Binding-site contacts:
Ligand atom C8 contacts residue TYR71 of chain 1.A at 3.5 Å (hydrophobic).
Ligand atom C4 contacts residue TRP67 of chain 1.A at 4.1 Å (hydrophobic).
Ligand atom O23 contacts residue ASP80 of chain 1.A at 2.6 Å (salt-bridge).
Ligand atom C21 contacts residue TYR63 of chain 1.A at 3.9 Å (hydrophobic).
Ligand atom C1 contacts residue ASP80 of chain 1.A at 4.2 Å.
Ligand atom O19 contacts residue SER43 of chain 1.A at 3.3 Å (h-bond).
Ligand atom O25 contacts residue GOL1 of chain 1.E at 3.0 Å (h-bond).
Ligand atom C21 contacts residue TRP95 of chain 1.A at 3.5 Å (hydrophobic).
Ligand atom C2 contacts residue SER43 of chain 1.A at 3.6 Å.
Ligand atom C22 contacts residue TRP95 of chain 1.A at 3.5 Å (hydrophobic).
Ligand atom C22 contacts residue VAL82 of chain 1.A at 3.5 Å (hydrophobic).
Ligand atom C4 contacts residue TYR63 of chain 1.A at 3.2 Å (hydrophobic).
Ligand atom O23 contacts residue LEU106 of chain 1.A at 4.2 Å.
Ligand atom C5 contacts residue TYR71 of chain 1.A at 3.9 Å (hydrophobic).
Ligand atom C7 contacts residue GOL1 of chain 1.F at 4.1 Å.
Ligand atom C8 contacts residue GOL1 of chain 1.F at 3.1 Å.
Ligand atom O20 contacts residue ASP80 of chain 1.A at 3.4 Å (salt-bridge).
Ligand atom C4 contacts residue SER43 of chain 1.A at 4.2 Å.
Ligand atom C3 contacts residue TYR63 of chain 1.A at 3.8 Å (hydrophobic).
Ligand atom O23 contacts residue TYR71 of chain 1.A at 4.1 Å.
Ligand atom C2 contacts residue TYR63 of chain 1.A at 4.2 Å (hydrophobic).
Ligand atom C1 contacts residue SER43 of chain 1.A at 3.9 Å.
Ligand atom C6 contacts residue PHE59 of chain 1.A at 3.4 Å (hydrophobic).
Ligand atom C21 contacts residue VAL82 of chain 1.A at 3.9 Å (hydrophobic).
Ligand atom O25 contacts residue LEU106 of chain 1.A at 3.8 Å.
Ligand atom C24 contacts residue GOL1 of chain 1.E at 3.4 Å.
Ligand atom C8 contacts residue CYS45 of chain 1.A at 3.6 Å (hydrophobic).
Ligand atom O25 contacts residue ALA110 of chain 1.A at 4.0 Å.
Ligand atom O20 contacts residue VAL82 of chain 1.A at 3.8 Å.
Ligand atom O25 contacts residue PHE100 of chain 1.A at 3.8 Å.
Ligand atom O23 contacts residue VAL82 of chain 1.A at 3.5 Å.
Ligand atom C7 contacts residue PHE59 of chain 1.A at 3.6 Å (hydrophobic).
Ligand atom C22 contacts residue ASP80 of chain 1.A at 3.8 Å.
Ligand atom C24 contacts residue TRP95 of chain 1.A at 3.4 Å (hydrophobic).
Ligand atom C7 contacts residue CYS45 of chain 1.A at 3.4 Å (hydrophobic).
Ligand atom O19 contacts residue TYR63 of chain 1.A at 3.8 Å.
Ligand atom O19 contacts residue SER134 of chain 1.A at 3.3 Å (h-bond).
Ligand atom C3 contacts residue TYR71 of chain 1.A at 4.0 Å (hydrophobic).
Ligand atom C21 contacts residue ASP80 of chain 1.A at 4.2 Å.
Ligand atom C2 contacts residue CYS45 of chain 1.A at 3.5 Å (hydrophobic).

Sequence of chain 1.A:
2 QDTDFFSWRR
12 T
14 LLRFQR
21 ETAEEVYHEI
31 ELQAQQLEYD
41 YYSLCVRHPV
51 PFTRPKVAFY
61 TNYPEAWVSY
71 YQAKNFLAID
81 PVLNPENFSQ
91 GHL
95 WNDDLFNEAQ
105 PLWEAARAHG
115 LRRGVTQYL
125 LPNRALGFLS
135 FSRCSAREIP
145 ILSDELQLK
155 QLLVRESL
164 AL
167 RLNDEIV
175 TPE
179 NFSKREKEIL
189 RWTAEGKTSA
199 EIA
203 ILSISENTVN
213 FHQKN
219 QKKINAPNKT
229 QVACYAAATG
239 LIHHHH

The small molecule below binds the protein below.
Small molecule (SMILES): CCCCCCCC(=O)OC[C@@H](O)CO